Sequence of chain 1.A:
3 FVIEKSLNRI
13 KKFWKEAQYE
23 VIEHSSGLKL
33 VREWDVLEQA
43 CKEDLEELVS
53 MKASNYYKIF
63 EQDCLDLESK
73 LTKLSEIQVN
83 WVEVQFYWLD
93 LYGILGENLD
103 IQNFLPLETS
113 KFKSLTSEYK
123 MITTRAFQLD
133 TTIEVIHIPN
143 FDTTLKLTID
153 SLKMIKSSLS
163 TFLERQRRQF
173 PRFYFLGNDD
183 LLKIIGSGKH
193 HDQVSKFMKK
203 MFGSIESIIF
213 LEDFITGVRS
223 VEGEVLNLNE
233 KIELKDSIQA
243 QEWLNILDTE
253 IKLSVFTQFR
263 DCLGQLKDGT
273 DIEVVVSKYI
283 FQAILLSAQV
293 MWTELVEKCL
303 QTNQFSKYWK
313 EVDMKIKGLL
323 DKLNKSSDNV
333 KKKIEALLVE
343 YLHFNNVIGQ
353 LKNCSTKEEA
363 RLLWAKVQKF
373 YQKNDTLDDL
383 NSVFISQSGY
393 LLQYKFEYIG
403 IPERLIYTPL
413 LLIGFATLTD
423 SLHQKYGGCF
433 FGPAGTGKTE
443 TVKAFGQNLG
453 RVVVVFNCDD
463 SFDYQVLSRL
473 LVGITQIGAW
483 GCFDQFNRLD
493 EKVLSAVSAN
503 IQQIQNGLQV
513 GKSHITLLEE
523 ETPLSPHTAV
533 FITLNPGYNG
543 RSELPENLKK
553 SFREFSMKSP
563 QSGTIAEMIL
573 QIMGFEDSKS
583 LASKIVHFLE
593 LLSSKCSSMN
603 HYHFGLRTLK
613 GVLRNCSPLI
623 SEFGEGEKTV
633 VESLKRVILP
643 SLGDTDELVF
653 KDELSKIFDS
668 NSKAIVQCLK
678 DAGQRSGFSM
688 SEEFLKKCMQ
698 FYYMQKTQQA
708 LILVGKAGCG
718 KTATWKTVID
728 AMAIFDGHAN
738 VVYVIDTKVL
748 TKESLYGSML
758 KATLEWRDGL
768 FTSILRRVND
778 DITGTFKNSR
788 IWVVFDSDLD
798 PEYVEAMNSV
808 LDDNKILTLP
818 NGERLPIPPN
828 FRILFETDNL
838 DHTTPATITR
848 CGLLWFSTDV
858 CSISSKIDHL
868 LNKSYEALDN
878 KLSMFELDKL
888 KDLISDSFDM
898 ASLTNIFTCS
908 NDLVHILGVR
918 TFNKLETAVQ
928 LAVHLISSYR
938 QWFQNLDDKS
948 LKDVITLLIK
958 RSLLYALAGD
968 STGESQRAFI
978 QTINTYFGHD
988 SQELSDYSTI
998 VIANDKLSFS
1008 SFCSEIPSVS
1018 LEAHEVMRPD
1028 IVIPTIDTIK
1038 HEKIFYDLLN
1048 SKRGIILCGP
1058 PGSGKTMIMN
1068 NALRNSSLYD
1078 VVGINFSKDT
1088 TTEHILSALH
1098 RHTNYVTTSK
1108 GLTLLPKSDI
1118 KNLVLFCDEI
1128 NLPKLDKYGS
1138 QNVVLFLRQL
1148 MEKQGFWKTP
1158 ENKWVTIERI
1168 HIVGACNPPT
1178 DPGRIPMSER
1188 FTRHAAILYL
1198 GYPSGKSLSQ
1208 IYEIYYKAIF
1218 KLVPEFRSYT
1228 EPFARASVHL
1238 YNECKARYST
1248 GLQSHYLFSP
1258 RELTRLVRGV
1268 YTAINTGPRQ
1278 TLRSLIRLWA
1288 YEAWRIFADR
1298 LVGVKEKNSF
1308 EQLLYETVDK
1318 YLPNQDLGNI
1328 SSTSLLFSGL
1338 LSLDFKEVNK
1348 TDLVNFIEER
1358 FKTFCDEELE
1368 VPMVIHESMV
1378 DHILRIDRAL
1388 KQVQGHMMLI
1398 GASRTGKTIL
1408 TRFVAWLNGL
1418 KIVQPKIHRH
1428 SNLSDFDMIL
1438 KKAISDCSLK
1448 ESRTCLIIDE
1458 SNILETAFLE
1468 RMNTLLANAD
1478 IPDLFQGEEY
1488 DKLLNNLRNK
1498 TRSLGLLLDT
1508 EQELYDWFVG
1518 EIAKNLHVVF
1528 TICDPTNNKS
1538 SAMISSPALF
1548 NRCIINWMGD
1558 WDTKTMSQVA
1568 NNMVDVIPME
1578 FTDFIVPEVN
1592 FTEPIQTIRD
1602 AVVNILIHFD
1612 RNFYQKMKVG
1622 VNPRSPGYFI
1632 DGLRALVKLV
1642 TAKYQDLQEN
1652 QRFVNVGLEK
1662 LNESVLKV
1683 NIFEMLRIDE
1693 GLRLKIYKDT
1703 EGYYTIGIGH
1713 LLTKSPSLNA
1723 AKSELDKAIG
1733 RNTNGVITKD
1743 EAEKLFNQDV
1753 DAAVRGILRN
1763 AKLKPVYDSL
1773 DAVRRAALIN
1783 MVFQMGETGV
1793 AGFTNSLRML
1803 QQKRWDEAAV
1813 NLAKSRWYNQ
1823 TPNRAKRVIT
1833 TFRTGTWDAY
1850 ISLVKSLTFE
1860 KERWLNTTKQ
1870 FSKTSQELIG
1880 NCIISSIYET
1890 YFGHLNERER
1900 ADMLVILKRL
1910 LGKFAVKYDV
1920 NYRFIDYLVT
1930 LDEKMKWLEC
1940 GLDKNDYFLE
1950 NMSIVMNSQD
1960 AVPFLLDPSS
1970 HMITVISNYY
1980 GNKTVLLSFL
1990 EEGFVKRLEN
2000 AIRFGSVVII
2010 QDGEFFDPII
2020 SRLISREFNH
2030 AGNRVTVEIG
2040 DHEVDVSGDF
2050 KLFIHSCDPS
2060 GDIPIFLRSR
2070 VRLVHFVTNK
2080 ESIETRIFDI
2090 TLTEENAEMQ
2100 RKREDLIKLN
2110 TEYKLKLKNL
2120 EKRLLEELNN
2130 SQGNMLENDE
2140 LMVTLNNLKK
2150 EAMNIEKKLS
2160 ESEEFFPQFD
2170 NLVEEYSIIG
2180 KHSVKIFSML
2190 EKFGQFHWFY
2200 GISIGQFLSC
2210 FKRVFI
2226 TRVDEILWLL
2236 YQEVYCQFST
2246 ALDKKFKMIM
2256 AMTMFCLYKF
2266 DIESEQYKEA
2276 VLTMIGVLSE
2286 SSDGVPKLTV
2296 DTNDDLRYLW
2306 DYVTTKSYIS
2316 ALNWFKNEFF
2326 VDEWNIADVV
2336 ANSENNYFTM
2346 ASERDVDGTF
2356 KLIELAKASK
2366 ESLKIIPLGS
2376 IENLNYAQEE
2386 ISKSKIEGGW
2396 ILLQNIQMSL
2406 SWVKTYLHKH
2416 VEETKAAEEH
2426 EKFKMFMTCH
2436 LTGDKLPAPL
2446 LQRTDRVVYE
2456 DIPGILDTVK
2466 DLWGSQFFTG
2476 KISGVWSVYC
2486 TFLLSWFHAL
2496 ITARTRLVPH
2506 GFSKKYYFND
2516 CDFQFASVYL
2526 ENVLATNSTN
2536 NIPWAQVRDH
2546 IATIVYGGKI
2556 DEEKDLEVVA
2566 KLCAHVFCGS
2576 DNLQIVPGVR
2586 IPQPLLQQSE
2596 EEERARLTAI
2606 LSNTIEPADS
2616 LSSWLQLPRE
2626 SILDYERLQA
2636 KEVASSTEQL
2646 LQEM

The small molecule below binds the protein below.
Small molecule (SMILES): Nc1ncnc2c1ncn2[C@@H]1O[C@H](CO[P](=O)(O)O[P](=O)(O)NP(=O)(O)O)[C@@H](O)[C@H]1O

Binding-site contacts:
Ligand atom PB contacts residue LYS718 of chain 1.A at 3.6 Å.
Ligand atom O1A contacts residue THR719 of chain 1.A at 3.5 Å (h-bond).
Ligand atom O2B contacts residue GLU833 of chain 1.A at 2.7 Å (salt-bridge).
Ligand atom N3B contacts residue GLY715 of chain 1.A at 3.4 Å (h-bond).
Ligand atom N7 contacts residue VAL857 of chain 1.A at 3.5 Å.
Ligand atom PG contacts residue MG1 of chain 1.G at 3.2 Å.
Ligand atom N3B contacts residue MG1 of chain 1.G at 3.5 Å.
Ligand atom O2A contacts residue ALA720 of chain 1.A at 3.3 Å (h-bond).
Ligand atom N6 contacts residue SER686 of chain 1.A at 3.2 Å (h-bond).
Ligand atom N3B contacts residue ARG1190 of chain 1.A at 2.9 Å (salt-bridge).
Ligand atom O2' contacts residue HIS866 of chain 1.A at 3.5 Å.
Ligand atom N3 contacts residue CYS858 of chain 1.A at 3.5 Å (h-bond).
Ligand atom O3G contacts residue GLU833 of chain 1.A at 3.0 Å (salt-bridge).
Ligand atom O2G contacts residue ARG1190 of chain 1.A at 2.5 Å (salt-bridge).
Ligand atom O2A contacts residue GLY717 of chain 1.A at 3.3 Å.
Ligand atom O1B contacts residue GLY717 of chain 1.A at 3.3 Å (h-bond).
Ligand atom N7 contacts residue ALA720 of chain 1.A at 3.5 Å.
Ligand atom C2 contacts residue CYS858 of chain 1.A at 3.1 Å (hydrophobic).
Ligand atom O5' contacts residue ARG1190 of chain 1.A at 3.6 Å.
Ligand atom O3A contacts residue GLY717 of chain 1.A at 2.8 Å (h-bond).
Ligand atom O3A contacts residue LYS718 of chain 1.A at 3.2 Å (salt-bridge).
Ligand atom O1G contacts residue LYS718 of chain 1.A at 2.5 Å (salt-bridge).
Ligand atom O1A contacts residue MG1 of chain 1.G at 3.4 Å.
Ligand atom N6 contacts residue PHE691 of chain 1.A at 3.3 Å.
Ligand atom C8 contacts residue ALA720 of chain 1.A at 3.7 Å (hydrophobic).
Ligand atom O1B contacts residue LYS718 of chain 1.A at 2.5 Å (salt-bridge).
Ligand atom N3 contacts residue HIS866 of chain 1.A at 3.5 Å.
Ligand atom N1 contacts residue CYS858 of chain 1.A at 3.3 Å (h-bond).
Ligand atom O4' contacts residue LYS863 of chain 1.A at 3.4 Å (salt-bridge).
Ligand atom O2B contacts residue MG1 of chain 1.G at 2.7 Å.
Ligand atom O2G contacts residue ARG1145 of chain 1.A at 3.4 Å (salt-bridge).
Ligand atom C4' contacts residue LYS863 of chain 1.A at 3.6 Å.
Ligand atom O3G contacts residue ARG1187 of chain 1.A at 3.0 Å (salt-bridge).
Ligand atom O1B contacts residue CYS716 of chain 1.A at 3.2 Å (h-bond).
Ligand atom PG contacts residue ARG1190 of chain 1.A at 3.1 Å.
Ligand atom N1 contacts residue SER686 of chain 1.A at 3.2 Å (h-bond).
Ligand atom C2' contacts residue HIS866 of chain 1.A at 3.6 Å.
Ligand atom O2B contacts residue THR719 of chain 1.A at 2.5 Å (h-bond).
Ligand atom O1G contacts residue ARG1187 of chain 1.A at 3.2 Å (salt-bridge).
Ligand atom O3G contacts residue MG1 of chain 1.G at 1.9 Å.